Sequence of chain 1.A:
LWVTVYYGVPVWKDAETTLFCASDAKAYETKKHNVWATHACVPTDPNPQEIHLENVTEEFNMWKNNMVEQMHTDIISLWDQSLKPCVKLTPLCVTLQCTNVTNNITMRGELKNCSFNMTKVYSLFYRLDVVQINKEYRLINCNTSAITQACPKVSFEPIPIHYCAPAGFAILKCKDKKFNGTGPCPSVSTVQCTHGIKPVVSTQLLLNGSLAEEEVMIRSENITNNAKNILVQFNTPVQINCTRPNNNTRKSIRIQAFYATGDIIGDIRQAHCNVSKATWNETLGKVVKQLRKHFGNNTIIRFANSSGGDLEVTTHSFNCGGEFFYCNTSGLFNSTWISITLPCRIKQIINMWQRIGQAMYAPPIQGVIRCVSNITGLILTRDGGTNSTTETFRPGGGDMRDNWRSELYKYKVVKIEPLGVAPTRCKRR

Binding-site contacts:
Ligand atom C4 contacts residue THR206 of chain 1.A at 4.4 Å.
Ligand atom C1 contacts residue THR206 of chain 1.A at 4.3 Å.
Ligand atom C8 contacts residue GLY207 of chain 1.A at 2.5 Å.
Ligand atom N2 contacts residue ASN204 of chain 1.A at 2.8 Å (h-bond).
Ligand atom C5 contacts residue ASN204 of chain 1.A at 3.6 Å.
Ligand atom C8 contacts residue SER244 of chain 1.A at 3.3 Å.
Ligand atom C2 contacts residue THR206 of chain 1.A at 4.1 Å.
Ligand atom C3 contacts residue THR206 of chain 1.A at 3.8 Å.
Ligand atom C8 contacts residue PRO208 of chain 1.A at 3.7 Å (hydrophobic).
Ligand atom C7 contacts residue GLY207 of chain 1.A at 4.0 Å.
Ligand atom C4 contacts residue ASN204 of chain 1.A at 4.2 Å.
Ligand atom O7 contacts residue SER244 of chain 1.A at 3.2 Å (h-bond).
Ligand atom O3 contacts residue THR206 of chain 1.A at 3.4 Å.
Ligand atom O7 contacts residue ASN204 of chain 1.A at 3.1 Å (h-bond).
Ligand atom C8 contacts residue ASN204 of chain 1.A at 4.2 Å.
Ligand atom C8 contacts residue THR206 of chain 1.A at 3.7 Å.
Ligand atom O7 contacts residue GLY207 of chain 1.A at 4.4 Å.
Ligand atom C7 contacts residue THR206 of chain 1.A at 3.9 Å.
Ligand atom N2 contacts residue THR206 of chain 1.A at 3.2 Å.
Ligand atom O4 contacts residue THR206 of chain 1.A at 4.4 Å.
Ligand atom C3 contacts residue ASN204 of chain 1.A at 3.8 Å.
Ligand atom C7 contacts residue SER244 of chain 1.A at 3.5 Å.
Ligand atom C7 contacts residue ASN204 of chain 1.A at 3.1 Å.
Ligand atom C1 contacts residue ASN204 of chain 1.A at 1.4 Å.
Ligand atom C2 contacts residue ASN204 of chain 1.A at 2.5 Å.
Ligand atom O7 contacts residue THR206 of chain 1.A at 3.2 Å.
Ligand atom O5 contacts residue ASN204 of chain 1.A at 2.5 Å (h-bond).
Ligand atom C5 contacts residue THR206 of chain 1.A at 4.3 Å.

The protein below binds the small molecule below.
Small molecule (SMILES): CC(=O)N[C@H]1[C@H](O[C@H]2[C@H](O)[C@@H](NC(C)=O)CO[C@@H]2CO)O[C@H](CO)[C@@H](O)[C@@H]1O